Sequence of chain 1.B:
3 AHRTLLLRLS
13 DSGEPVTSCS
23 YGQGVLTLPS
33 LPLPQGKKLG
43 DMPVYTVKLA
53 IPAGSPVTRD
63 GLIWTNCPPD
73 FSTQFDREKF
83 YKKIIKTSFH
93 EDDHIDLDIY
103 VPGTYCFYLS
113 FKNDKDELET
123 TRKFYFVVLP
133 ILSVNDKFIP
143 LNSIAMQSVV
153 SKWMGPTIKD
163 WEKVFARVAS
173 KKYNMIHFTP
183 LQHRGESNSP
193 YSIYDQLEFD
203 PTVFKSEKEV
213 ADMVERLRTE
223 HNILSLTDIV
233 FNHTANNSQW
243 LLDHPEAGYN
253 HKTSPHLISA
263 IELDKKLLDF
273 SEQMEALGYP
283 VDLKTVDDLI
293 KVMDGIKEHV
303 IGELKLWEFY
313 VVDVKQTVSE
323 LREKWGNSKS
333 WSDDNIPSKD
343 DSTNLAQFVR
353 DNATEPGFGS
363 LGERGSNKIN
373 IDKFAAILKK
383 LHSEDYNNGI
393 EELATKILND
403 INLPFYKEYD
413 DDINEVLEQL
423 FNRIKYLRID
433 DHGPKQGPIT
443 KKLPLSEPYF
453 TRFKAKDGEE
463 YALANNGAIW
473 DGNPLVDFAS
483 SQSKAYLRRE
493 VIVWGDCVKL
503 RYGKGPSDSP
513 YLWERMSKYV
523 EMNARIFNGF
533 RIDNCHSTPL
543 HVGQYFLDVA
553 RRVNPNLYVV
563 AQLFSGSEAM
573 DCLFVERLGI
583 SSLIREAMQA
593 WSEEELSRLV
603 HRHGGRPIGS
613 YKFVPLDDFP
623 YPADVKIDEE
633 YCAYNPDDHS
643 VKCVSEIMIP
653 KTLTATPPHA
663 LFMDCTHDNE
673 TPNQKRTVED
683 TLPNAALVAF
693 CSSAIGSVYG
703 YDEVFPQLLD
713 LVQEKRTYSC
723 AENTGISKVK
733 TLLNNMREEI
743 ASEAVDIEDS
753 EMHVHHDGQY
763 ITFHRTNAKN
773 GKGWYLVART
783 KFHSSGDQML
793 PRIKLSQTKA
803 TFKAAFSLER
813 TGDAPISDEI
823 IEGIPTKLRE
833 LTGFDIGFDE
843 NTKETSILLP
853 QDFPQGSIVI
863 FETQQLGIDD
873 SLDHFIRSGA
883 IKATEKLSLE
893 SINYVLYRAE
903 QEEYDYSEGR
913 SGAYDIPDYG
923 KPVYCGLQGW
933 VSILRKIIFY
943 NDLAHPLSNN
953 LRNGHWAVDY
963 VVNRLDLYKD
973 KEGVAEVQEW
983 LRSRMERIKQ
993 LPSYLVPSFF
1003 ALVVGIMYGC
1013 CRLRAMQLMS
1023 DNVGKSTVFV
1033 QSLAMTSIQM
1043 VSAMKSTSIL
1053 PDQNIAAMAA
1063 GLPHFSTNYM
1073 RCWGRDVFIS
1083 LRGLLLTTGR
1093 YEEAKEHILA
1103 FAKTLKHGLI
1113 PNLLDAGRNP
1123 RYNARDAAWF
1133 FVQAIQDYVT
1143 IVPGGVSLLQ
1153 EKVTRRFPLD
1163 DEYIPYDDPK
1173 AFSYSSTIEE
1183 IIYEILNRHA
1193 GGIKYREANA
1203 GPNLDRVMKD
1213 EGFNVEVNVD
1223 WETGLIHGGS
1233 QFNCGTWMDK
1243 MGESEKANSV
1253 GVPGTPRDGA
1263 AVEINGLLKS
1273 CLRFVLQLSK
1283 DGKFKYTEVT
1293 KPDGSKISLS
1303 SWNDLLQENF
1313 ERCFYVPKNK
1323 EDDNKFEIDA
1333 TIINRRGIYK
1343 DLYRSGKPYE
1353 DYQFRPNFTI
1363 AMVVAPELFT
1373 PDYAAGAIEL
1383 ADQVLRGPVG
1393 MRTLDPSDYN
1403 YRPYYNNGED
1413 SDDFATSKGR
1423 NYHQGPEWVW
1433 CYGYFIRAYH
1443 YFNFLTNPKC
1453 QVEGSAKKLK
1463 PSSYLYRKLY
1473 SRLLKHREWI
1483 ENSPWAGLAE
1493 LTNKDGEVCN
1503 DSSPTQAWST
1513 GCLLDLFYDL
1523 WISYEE

Binding-site contacts:
Ligand atom C2 contacts residue TYR916 of chain 1.B at 3.5 Å (hydrophobic).
Ligand atom O3 contacts residue TYR916 of chain 1.B at 3.7 Å.
Ligand atom C5 contacts residue TYR916 of chain 1.B at 4.0 Å (hydrophobic).
Ligand atom O2 contacts residue TYR916 of chain 1.B at 4.3 Å.
Ligand atom C3 contacts residue ASP917 of chain 1.B at 4.2 Å.
Ligand atom O3 contacts residue ASN952 of chain 1.B at 3.0 Å (h-bond).
Ligand atom C1 contacts residue TYR916 of chain 1.B at 3.5 Å (hydrophobic).
Ligand atom C2 contacts residue TRP958 of chain 1.B at 3.9 Å (hydrophobic).
Ligand atom C3 contacts residue TYR916 of chain 1.B at 4.3 Å (hydrophobic).
Ligand atom O2 contacts residue ASN952 of chain 1.B at 4.2 Å.
Ligand atom O2 contacts residue TRP958 of chain 1.B at 4.2 Å.
Ligand atom O3 contacts residue PRO919 of chain 1.B at 3.3 Å.
Ligand atom C2 contacts residue ASP917 of chain 1.B at 3.5 Å.
Ligand atom C2 contacts residue ASN952 of chain 1.B at 4.5 Å.
Ligand atom O6 contacts residue TRP958 of chain 1.B at 4.3 Å.
Ligand atom C3 contacts residue ASN952 of chain 1.B at 4.3 Å.
Ligand atom O6 contacts residue TYR916 of chain 1.B at 3.6 Å.
Ligand atom C4 contacts residue TRP958 of chain 1.B at 4.3 Å (hydrophobic).
Ligand atom O2 contacts residue PRO919 of chain 1.B at 4.2 Å.
Ligand atom O3 contacts residue ASP917 of chain 1.B at 3.1 Å (salt-bridge).
Ligand atom O2 contacts residue ASP917 of chain 1.B at 2.6 Å (salt-bridge).
Ligand atom O5 contacts residue TRP958 of chain 1.B at 3.6 Å.
Ligand atom C3 contacts residue PRO919 of chain 1.B at 4.3 Å (hydrophobic).
Ligand atom O3 contacts residue TRP958 of chain 1.B at 4.3 Å.
Ligand atom C4 contacts residue TYR916 of chain 1.B at 3.8 Å (hydrophobic).
Ligand atom C6 contacts residue TYR916 of chain 1.B at 4.4 Å (hydrophobic).
Ligand atom O3 contacts residue ALA915 of chain 1.B at 4.3 Å.
Ligand atom O5 contacts residue TYR916 of chain 1.B at 3.0 Å.
Ligand atom C6 contacts residue TRP958 of chain 1.B at 4.3 Å (hydrophobic).
Ligand atom O6 contacts residue TYR962 of chain 1.B at 4.3 Å.
Ligand atom C1 contacts residue TRP958 of chain 1.B at 4.3 Å (hydrophobic).

The small molecule below binds the protein below.
Small molecule (SMILES): OC[C@H]1O[C@H](O[C@H]2[C@H](O)[C@@H](O)[C@@H](O[C@H]3[C@H](O)[C@@H](O)[C@@H](O)O[C@@H]3CO)O[C@@H]2CO)[C@H](O)[C@@H](O)[C@@H]1O